This small molecule binds to this protein.
Small molecule (SMILES): CC(=O)N[C@@H]1[C@@H](O)[C@H](O)[C@@H](CO)O[C@H]1O

Binding-site contacts:
Ligand atom C6 contacts residue MET391 of chain 1.B at 4.0 Å (hydrophobic).
Ligand atom O7 contacts residue ASN15 of chain 1.B at 4.5 Å.
Ligand atom C2 contacts residue PO41 of chain 1.G at 4.1 Å.
Ligand atom C1 contacts residue PO41 of chain 1.G at 3.6 Å.
Ligand atom O5 contacts residue ARG18 of chain 1.B at 3.9 Å.
Ligand atom O6 contacts residue ARG18 of chain 1.B at 3.2 Å (salt-bridge).
Ligand atom C4 contacts residue ASN15 of chain 1.B at 4.3 Å.
Ligand atom O5 contacts residue ASN15 of chain 1.B at 2.4 Å (h-bond).
Ligand atom C1 contacts residue ASN15 of chain 1.B at 1.4 Å.
Ligand atom N2 contacts residue PO41 of chain 1.G at 3.2 Å (h-bond).
Ligand atom C6 contacts residue GLN385 of chain 1.B at 3.5 Å.
Ligand atom O7 contacts residue PO41 of chain 1.G at 3.1 Å (h-bond).
Ligand atom C8 contacts residue ASN15 of chain 1.B at 4.1 Å.
Ligand atom C3 contacts residue ASN15 of chain 1.B at 3.8 Å.
Ligand atom C7 contacts residue PO41 of chain 1.G at 3.6 Å.
Ligand atom C2 contacts residue ASN15 of chain 1.B at 2.5 Å.
Ligand atom O6 contacts residue GLN385 of chain 1.B at 2.9 Å (h-bond).
Ligand atom C6 contacts residue ARG18 of chain 1.B at 4.5 Å.
Ligand atom O6 contacts residue ASN15 of chain 1.B at 4.4 Å.
Ligand atom C5 contacts residue ASN15 of chain 1.B at 3.7 Å.
Ligand atom C7 contacts residue ASN15 of chain 1.B at 3.7 Å.
Ligand atom O4 contacts residue MET391 of chain 1.B at 3.9 Å.
Ligand atom N2 contacts residue ASN15 of chain 1.B at 2.9 Å (h-bond).

Sequence of chain 1.B:
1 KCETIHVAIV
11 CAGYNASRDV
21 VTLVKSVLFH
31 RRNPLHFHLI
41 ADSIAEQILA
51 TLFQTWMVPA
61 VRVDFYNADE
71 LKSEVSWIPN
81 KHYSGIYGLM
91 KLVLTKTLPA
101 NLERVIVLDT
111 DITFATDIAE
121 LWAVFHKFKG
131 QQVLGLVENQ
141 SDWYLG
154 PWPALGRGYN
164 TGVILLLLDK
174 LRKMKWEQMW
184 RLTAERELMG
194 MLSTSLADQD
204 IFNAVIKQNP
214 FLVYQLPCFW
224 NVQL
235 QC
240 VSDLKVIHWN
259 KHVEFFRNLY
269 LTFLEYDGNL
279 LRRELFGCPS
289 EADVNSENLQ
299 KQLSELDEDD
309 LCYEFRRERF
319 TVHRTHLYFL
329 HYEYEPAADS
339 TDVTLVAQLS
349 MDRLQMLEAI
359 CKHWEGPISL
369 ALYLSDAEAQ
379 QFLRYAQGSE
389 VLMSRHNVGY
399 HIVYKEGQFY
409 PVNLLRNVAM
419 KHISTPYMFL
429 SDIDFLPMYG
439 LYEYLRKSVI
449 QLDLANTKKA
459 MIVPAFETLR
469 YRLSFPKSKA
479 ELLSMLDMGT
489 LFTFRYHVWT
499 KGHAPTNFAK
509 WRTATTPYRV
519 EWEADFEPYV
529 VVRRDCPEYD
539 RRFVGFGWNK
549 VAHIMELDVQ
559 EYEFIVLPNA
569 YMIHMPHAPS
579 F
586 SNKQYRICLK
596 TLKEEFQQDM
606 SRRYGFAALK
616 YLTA